Sequence of chain 1.B:
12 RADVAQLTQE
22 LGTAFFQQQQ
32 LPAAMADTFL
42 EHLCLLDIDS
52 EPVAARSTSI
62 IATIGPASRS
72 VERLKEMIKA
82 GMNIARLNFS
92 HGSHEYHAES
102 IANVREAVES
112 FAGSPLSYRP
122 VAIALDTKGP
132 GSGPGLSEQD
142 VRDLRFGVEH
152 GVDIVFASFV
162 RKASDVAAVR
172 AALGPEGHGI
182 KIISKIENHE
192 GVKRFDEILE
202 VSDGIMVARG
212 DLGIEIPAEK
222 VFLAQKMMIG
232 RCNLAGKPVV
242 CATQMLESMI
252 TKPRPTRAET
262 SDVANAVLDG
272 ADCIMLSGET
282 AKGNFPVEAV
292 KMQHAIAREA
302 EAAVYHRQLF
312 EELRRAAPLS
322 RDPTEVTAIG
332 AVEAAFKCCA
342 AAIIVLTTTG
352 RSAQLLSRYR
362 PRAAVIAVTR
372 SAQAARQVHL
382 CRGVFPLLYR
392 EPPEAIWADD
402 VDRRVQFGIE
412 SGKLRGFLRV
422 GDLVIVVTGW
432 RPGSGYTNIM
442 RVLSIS

Binding-site contacts:
Ligand atom O1P contacts residue ARG405 of chain 1.B at 2.6 Å (salt-bridge).
Ligand atom C3 contacts residue GLY434 of chain 1.B at 3.5 Å.
Ligand atom C5 contacts residue GLY434 of chain 1.B at 3.4 Å.
Ligand atom O5P contacts residue SER435 of chain 1.B at 3.0 Å (h-bond).
Ligand atom O3 contacts residue ARG432 of chain 1.B at 2.7 Å (salt-bridge).
Ligand atom C6 contacts residue THR438 of chain 1.B at 3.5 Å.
Ligand atom O4P contacts residue ARG352 of chain 1.B at 3.8 Å.
Ligand atom O4 contacts residue GLY434 of chain 1.B at 2.5 Å (h-bond).
Ligand atom O4 contacts residue TYR437 of chain 1.B at 2.8 Å (h-bond).
Ligand atom O3P contacts residue TRP398 of chain 1.B at 2.6 Å (h-bond).
Ligand atom O6 contacts residue THR348 of chain 1.B at 3.7 Å.
Ligand atom O1 contacts residue GLY434 of chain 1.B at 3.8 Å.
Ligand atom P2 contacts residue THR349 of chain 1.B at 3.6 Å.
Ligand atom O3P contacts residue ARG405 of chain 1.B at 2.8 Å (salt-bridge).
Ligand atom O2 contacts residue GLY430 of chain 1.B at 3.3 Å (h-bond).
Ligand atom O6P contacts residue GLY436 of chain 1.B at 3.0 Å (h-bond).
Ligand atom O5P contacts residue THR350 of chain 1.B at 2.7 Å (h-bond).
Ligand atom C4 contacts residue GLY434 of chain 1.B at 3.3 Å.
Ligand atom C6 contacts residue SER353 of chain 1.B at 3.8 Å.
Ligand atom O4P contacts residue THR349 of chain 1.B at 3.8 Å.
Ligand atom O3 contacts residue GLY430 of chain 1.B at 3.0 Å.
Ligand atom O2P contacts residue PRO433 of chain 1.B at 3.7 Å.
Ligand atom O2P contacts residue GLY434 of chain 1.B at 2.9 Å (h-bond).
Ligand atom O6 contacts residue THR349 of chain 1.B at 3.2 Å (h-bond).
Ligand atom P2 contacts residue SER353 of chain 1.B at 3.7 Å.
Ligand atom O6P contacts residue SER353 of chain 1.B at 3.5 Å (h-bond).
Ligand atom P1 contacts residue ARG405 of chain 1.B at 3.6 Å.
Ligand atom O4 contacts residue THR438 of chain 1.B at 3.6 Å (h-bond).
Ligand atom O4 contacts residue GLY436 of chain 1.B at 3.8 Å.
Ligand atom O5P contacts residue THR348 of chain 1.B at 3.6 Å.
Ligand atom O2 contacts residue LEU347 of chain 1.B at 3.4 Å.
Ligand atom O6P contacts residue SER435 of chain 1.B at 3.5 Å (h-bond).
Ligand atom O4P contacts residue SER353 of chain 1.B at 2.7 Å (h-bond).
Ligand atom C3 contacts residue ARG432 of chain 1.B at 3.3 Å.
Ligand atom P2 contacts residue THR348 of chain 1.B at 3.5 Å.
Ligand atom P2 contacts residue SER435 of chain 1.B at 3.7 Å.
Ligand atom O5P contacts residue THR349 of chain 1.B at 3.4 Å (h-bond).
Ligand atom C6 contacts residue LEU347 of chain 1.B at 3.6 Å (hydrophobic).
Ligand atom O3 contacts residue TRP398 of chain 1.B at 3.7 Å.
Ligand atom O4P contacts residue THR348 of chain 1.B at 2.4 Å (h-bond).

This small molecule binds to this protein.
Small molecule (SMILES): O=P(O)(O)OC[C@H]1O[C@](O)(COP(=O)(O)O)[C@@H](O)[C@@H]1O